Sequence of chain 2.C:
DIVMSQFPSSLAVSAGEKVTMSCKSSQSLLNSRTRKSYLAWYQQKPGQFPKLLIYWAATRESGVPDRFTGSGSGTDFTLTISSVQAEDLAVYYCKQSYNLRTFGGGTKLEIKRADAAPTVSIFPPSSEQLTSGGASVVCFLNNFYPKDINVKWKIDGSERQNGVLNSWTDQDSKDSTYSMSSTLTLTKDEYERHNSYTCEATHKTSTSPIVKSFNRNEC

A small-molecule ligand and the protein it binds are described below.
Small molecule (SMILES): O=C(O)[C@@]1(O[C@@H]2C[C@](O[C@@H]3C[C@](O)(C(=O)O)O[C@H]([C@H](O)CO)[C@@H]3O)(C(=O)O)O[C@H]([C@H](O)CO)[C@@H]2O)C[C@@H](O)[C@@H](O)[C@@H]([C@H](O)CO)O1

Sequence of chain 2.D:
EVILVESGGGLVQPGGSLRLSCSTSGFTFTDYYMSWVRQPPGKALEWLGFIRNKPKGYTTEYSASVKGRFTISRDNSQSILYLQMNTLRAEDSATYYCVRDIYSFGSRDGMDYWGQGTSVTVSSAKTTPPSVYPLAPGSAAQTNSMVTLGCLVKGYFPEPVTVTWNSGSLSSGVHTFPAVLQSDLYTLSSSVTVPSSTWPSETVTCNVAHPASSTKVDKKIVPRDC

Binding-site contacts:
Ligand atom C7 contacts residue ARG33 of chain 2.C at 3.4 Å.
Ligand atom O5 contacts residue SER97 of chain 2.C at 2.6 Å (h-bond).
Ligand atom O8 contacts residue TYR98 of chain 2.C at 4.0 Å.
Ligand atom C2 contacts residue TYR33 of chain 2.D at 3.9 Å (hydrophobic).
Ligand atom C1 contacts residue TYR33 of chain 2.D at 3.6 Å (hydrophobic).
Ligand atom C6 contacts residue ARG33 of chain 2.C at 3.8 Å.
Ligand atom O4 contacts residue ARG101 of chain 2.C at 2.7 Å (salt-bridge).
Ligand atom C5 contacts residue ARG33 of chain 2.C at 3.7 Å.
Ligand atom C3 contacts residue TYR33 of chain 2.D at 4.0 Å (hydrophobic).
Ligand atom O4 contacts residue TYR33 of chain 2.D at 3.6 Å (h-bond).
Ligand atom O1B contacts residue PHE50 of chain 2.D at 4.0 Å.
Ligand atom O4 contacts residue ILE102 of chain 2.D at 3.7 Å.
Ligand atom O1A contacts residue ARG52 of chain 2.D at 3.2 Å (salt-bridge).
Ligand atom O5 contacts residue TYR98 of chain 2.C at 3.3 Å (h-bond).
Ligand atom O5 contacts residue TYR33 of chain 2.D at 3.3 Å (h-bond).
Ligand atom O7 contacts residue PHE105 of chain 2.D at 3.9 Å.
Ligand atom O1A contacts residue LYS56 of chain 2.D at 3.8 Å.
Ligand atom O1B contacts residue PHE105 of chain 2.D at 3.2 Å.
Ligand atom O6 contacts residue ARG33 of chain 2.C at 3.6 Å.
Ligand atom C4 contacts residue ARG101 of chain 2.C at 3.9 Å.
Ligand atom C2 contacts residue LYS56 of chain 2.D at 4.0 Å.
Ligand atom C8 contacts residue ARG33 of chain 2.C at 3.6 Å.
Ligand atom C3 contacts residue ARG101 of chain 2.C at 3.9 Å.
Ligand atom O5 contacts residue ARG33 of chain 2.C at 2.6 Å (salt-bridge).
Ligand atom C3 contacts residue PHE105 of chain 2.D at 3.8 Å (hydrophobic).
Ligand atom O5 contacts residue ARG101 of chain 2.C at 3.4 Å (salt-bridge).
Ligand atom O4 contacts residue SER97 of chain 2.C at 3.7 Å.
Ligand atom C7 contacts residue TYR98 of chain 2.C at 3.1 Å (hydrophobic).
Ligand atom O8 contacts residue ARG33 of chain 2.C at 3.4 Å (salt-bridge).
Ligand atom O6 contacts residue LYS56 of chain 2.D at 3.5 Å (salt-bridge).
Ligand atom C1 contacts residue LYS56 of chain 2.D at 3.8 Å.
Ligand atom O7 contacts residue TYR98 of chain 2.C at 2.7 Å (h-bond).
Ligand atom O5 contacts residue PHE105 of chain 2.D at 3.3 Å.
Ligand atom C4 contacts residue ILE102 of chain 2.D at 4.0 Å (hydrophobic).
Ligand atom O5 contacts residue LYS56 of chain 2.D at 3.2 Å (salt-bridge).
Ligand atom C1 contacts residue ARG52 of chain 2.D at 3.5 Å.
Ligand atom O1B contacts residue ARG52 of chain 2.D at 2.6 Å (salt-bridge).
Ligand atom C5 contacts residue SER97 of chain 2.C at 3.3 Å.
Ligand atom O1B contacts residue TYR33 of chain 2.D at 2.8 Å (h-bond).
Ligand atom O1A contacts residue ASN31 of chain 2.C at 3.5 Å (h-bond).